Sequence of chain 1.J:
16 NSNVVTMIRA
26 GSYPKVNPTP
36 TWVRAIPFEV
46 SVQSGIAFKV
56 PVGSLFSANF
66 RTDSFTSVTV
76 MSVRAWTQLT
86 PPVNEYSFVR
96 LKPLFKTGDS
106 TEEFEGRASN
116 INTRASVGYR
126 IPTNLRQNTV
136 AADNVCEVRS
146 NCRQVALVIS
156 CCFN

This small molecule binds to this protein.
Small molecule (SMILES): CO[P](=O)(O)O[C@H]1[C@@H](O)[C@H](n2ccc(=O)[nH]c2=O)O[C@@H]1COP(=O)(O)O

Binding-site contacts:
Ligand atom N1 contacts residue ARG125 of chain 1.K at 4.4 Å.
Ligand atom OP2 contacts residue ARG131 of chain 1.K at 4.3 Å.
Ligand atom OP1 contacts residue ARG125 of chain 1.K at 2.9 Å (salt-bridge).
Ligand atom OP3 contacts residue ILE23 of chain 1.J at 4.0 Å.
Ligand atom P contacts residue ARG125 of chain 1.K at 4.1 Å.
Ligand atom C4 contacts residue SER17 of chain 1.J at 4.2 Å.
Ligand atom O5' contacts residue ARG125 of chain 1.K at 3.5 Å (salt-bridge).
Ligand atom C2' contacts residue ARG125 of chain 1.K at 4.5 Å.
Ligand atom O2 contacts residue ASN16 of chain 1.J at 3.3 Å (h-bond).
Ligand atom C3' contacts residue ARG125 of chain 1.K at 4.0 Å.
Ligand atom O4 contacts residue ARG125 of chain 1.K at 4.3 Å.
Ligand atom P contacts residue ILE23 of chain 1.J at 4.3 Å.
Ligand atom OP1 contacts residue ARG131 of chain 1.K at 3.8 Å.
Ligand atom OP2 contacts residue SER77 of chain 1.K at 4.3 Å.
Ligand atom O4 contacts residue SER17 of chain 1.J at 3.3 Å.
Ligand atom OP3 contacts residue ARG125 of chain 1.K at 3.2 Å.
Ligand atom C2 contacts residue ASN16 of chain 1.J at 3.7 Å.
Ligand atom O4 contacts residue THR21 of chain 1.J at 4.3 Å.
Ligand atom N3 contacts residue ASN16 of chain 1.J at 3.4 Å (h-bond).
Ligand atom C5 contacts residue ARG125 of chain 1.K at 4.0 Å.
Ligand atom OP3 contacts residue SER77 of chain 1.K at 4.4 Å.
Ligand atom O3' contacts residue ARG125 of chain 1.K at 4.5 Å.
Ligand atom C6 contacts residue ARG125 of chain 1.K at 4.0 Å.
Ligand atom P contacts residue ARG131 of chain 1.K at 3.9 Å.
Ligand atom C5' contacts residue ARG131 of chain 1.K at 3.5 Å.
Ligand atom O5' contacts residue ARG131 of chain 1.K at 3.0 Å (salt-bridge).
Ligand atom C4 contacts residue ARG125 of chain 1.K at 4.2 Å.
Ligand atom N3 contacts residue ARG125 of chain 1.K at 4.5 Å.
Ligand atom OP1 contacts residue ILE23 of chain 1.J at 3.9 Å.

Sequence of chain 1.K:
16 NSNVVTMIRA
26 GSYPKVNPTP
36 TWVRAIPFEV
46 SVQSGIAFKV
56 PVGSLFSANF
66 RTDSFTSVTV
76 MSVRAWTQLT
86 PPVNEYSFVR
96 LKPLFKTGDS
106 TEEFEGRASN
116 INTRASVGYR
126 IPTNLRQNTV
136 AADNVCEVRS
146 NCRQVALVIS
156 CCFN